A protein and the small-molecule ligand that binds it are described below.
Small molecule (SMILES): C=CC1=C(C)/C(=C/C2=N/C(=C\c3[nH]c(/C=C4\NC(=O)[C@H](C)[C@H]4CC)c(C)c3CCC(=O)O)C(CCC(=O)O)=C2C)NC1=O

Sequence of chain 1.B:
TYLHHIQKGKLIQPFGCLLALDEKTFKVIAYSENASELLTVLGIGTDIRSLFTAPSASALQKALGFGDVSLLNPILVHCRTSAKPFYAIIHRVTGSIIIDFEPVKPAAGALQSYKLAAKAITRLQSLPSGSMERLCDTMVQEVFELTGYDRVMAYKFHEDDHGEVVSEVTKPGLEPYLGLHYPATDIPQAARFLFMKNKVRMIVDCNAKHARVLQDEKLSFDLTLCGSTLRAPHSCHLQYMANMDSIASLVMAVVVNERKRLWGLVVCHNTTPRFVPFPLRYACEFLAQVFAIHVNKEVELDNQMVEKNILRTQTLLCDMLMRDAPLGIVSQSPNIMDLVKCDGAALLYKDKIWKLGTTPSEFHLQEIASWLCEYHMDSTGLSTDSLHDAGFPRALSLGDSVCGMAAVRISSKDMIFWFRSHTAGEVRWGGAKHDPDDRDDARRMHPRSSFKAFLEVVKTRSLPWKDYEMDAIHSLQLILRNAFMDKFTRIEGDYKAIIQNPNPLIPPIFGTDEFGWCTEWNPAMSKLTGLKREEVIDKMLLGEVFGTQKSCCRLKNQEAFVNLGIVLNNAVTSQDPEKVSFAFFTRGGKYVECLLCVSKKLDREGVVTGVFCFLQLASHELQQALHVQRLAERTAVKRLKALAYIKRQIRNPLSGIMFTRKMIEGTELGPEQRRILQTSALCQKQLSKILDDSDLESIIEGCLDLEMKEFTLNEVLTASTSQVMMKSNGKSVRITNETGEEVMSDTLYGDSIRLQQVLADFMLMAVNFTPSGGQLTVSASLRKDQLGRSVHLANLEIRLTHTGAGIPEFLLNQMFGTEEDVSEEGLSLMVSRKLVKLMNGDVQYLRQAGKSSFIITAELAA

Binding-site contacts:
Ligand atom CAG contacts residue MET241 of chain 1.B at 3.5 Å (hydrophobic).
Ligand atom CAM contacts residue HIS322 of chain 1.B at 3.6 Å.
Ligand atom CAS contacts residue TYR243 of chain 1.B at 3.5 Å (hydrophobic).
Ligand atom CAX contacts residue ASP274 of chain 1.B at 3.5 Å.
Ligand atom CAH contacts residue TYR71 of chain 1.B at 3.3 Å (hydrophobic).
Ligand atom OBG contacts residue HIS322 of chain 1.B at 2.5 Å (h-bond).
Ligand atom OBF contacts residue ARG289 of chain 1.B at 3.3 Å.
Ligand atom NAE contacts residue HIS325 of chain 1.B at 3.1 Å (h-bond).
Ligand atom NAN contacts residue ASP274 of chain 1.B at 3.0 Å (salt-bridge).
Ligand atom OAK contacts residue HIS373 of chain 1.B at 3.1 Å.
Ligand atom CBL contacts residue HIS325 of chain 1.B at 3.6 Å.
Ligand atom CBN contacts residue CYS324 of chain 1.B at 3.1 Å (hydrophobic).
Ligand atom CAH contacts residue CYS324 of chain 1.B at 2.7 Å (hydrophobic).
Ligand atom CBL contacts residue ILE275 of chain 1.B at 3.6 Å (hydrophobic).
Ligand atom OBQ contacts residue ASP274 of chain 1.B at 3.1 Å (salt-bridge).
Ligand atom CAW contacts residue TYR328 of chain 1.B at 3.5 Å (hydrophobic).
Ligand atom OBF contacts residue PHE283 of chain 1.B at 3.1 Å.
Ligand atom OAZ contacts residue ARG289 of chain 1.B at 3.6 Å.
Ligand atom NAN contacts residue PRO276 of chain 1.B at 3.5 Å.
Ligand atom CAC contacts residue CYS324 of chain 1.B at 1.8 Å (hydrophobic).
Ligand atom CAL contacts residue PHE283 of chain 1.B at 3.5 Å (hydrophobic).
Ligand atom OBG contacts residue PRO321 of chain 1.B at 3.3 Å.
Ligand atom NBP contacts residue ASP274 of chain 1.B at 2.8 Å (salt-bridge).
Ligand atom CAV contacts residue HIS325 of chain 1.B at 3.2 Å.
Ligand atom CAY contacts residue PRO276 of chain 1.B at 3.5 Å (hydrophobic).
Ligand atom CAQ contacts residue CYS324 of chain 1.B at 3.6 Å (hydrophobic).
Ligand atom CAA contacts residue PHE283 of chain 1.B at 3.6 Å (hydrophobic).
Ligand atom CBD contacts residue CYS324 of chain 1.B at 3.0 Å (hydrophobic).
Ligand atom CBO contacts residue HIS325 of chain 1.B at 3.6 Å.
Ligand atom CAG contacts residue MET332 of chain 1.B at 3.5 Å (hydrophobic).
Ligand atom OBQ contacts residue TYR328 of chain 1.B at 3.1 Å.
Ligand atom CAH contacts residue ARG548 of chain 1.B at 3.4 Å.
Ligand atom NAJ contacts residue TYR328 of chain 1.B at 3.5 Å.
Ligand atom CAO contacts residue HIS325 of chain 1.B at 3.4 Å.
Ligand atom OBA contacts residue ARG319 of chain 1.B at 2.4 Å (salt-bridge).
Ligand atom OBF contacts residue VAL339 of chain 1.B at 3.2 Å.
Ligand atom CAU contacts residue HIS322 of chain 1.B at 3.5 Å.
Ligand atom NAE contacts residue ASP274 of chain 1.B at 3.1 Å (salt-bridge).
Ligand atom CBJ contacts residue CYS324 of chain 1.B at 2.7 Å (hydrophobic).
Ligand atom CAM contacts residue ARG319 of chain 1.B at 3.5 Å.